Sequence of chain 1.B:
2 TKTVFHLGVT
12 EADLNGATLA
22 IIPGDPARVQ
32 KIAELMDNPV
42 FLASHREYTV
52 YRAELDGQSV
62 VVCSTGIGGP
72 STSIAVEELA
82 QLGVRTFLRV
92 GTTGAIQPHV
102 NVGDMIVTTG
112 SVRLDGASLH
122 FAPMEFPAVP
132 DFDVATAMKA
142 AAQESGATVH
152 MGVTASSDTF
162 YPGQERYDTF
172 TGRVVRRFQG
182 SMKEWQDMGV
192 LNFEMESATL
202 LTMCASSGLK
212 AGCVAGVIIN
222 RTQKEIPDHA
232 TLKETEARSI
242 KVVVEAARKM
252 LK

Binding-site contacts:
Ligand atom C3' contacts residue GLU197 of chain 1.A at 3.4 Å.
Ligand atom C2' contacts residue GLU197 of chain 1.A at 3.6 Å.
Ligand atom O4 contacts residue GLN165 of chain 1.A at 3.5 Å (h-bond).
Ligand atom C3' contacts residue MET196 of chain 1.A at 4.1 Å (hydrophobic).
Ligand atom O2 contacts residue GLU195 of chain 1.A at 3.6 Å.
Ligand atom O2' contacts residue MET196 of chain 1.A at 3.0 Å (h-bond).
Ligand atom O2' contacts residue GLU197 of chain 1.A at 2.5 Å (salt-bridge).
Ligand atom O4 contacts residue ARG167 of chain 1.A at 3.2 Å (salt-bridge).
Ligand atom O2 contacts residue GLN165 of chain 1.A at 2.7 Å (h-bond).
Ligand atom C2 contacts residue GLN165 of chain 1.A at 3.5 Å.
Ligand atom C2 contacts residue GLU195 of chain 1.A at 4.0 Å.
Ligand atom C4 contacts residue GLN165 of chain 1.A at 3.5 Å.
Ligand atom C4' contacts residue THR93 of chain 1.A at 3.9 Å.
Ligand atom O4 contacts residue ILE220 of chain 1.A at 3.3 Å.
Ligand atom O2 contacts residue MET196 of chain 1.A at 3.3 Å.
Ligand atom C5 contacts residue GLY95 of chain 1.A at 3.4 Å.
Ligand atom O3' contacts residue ARG90 of chain 1.A at 4.1 Å.
Ligand atom O4 contacts residue GLY95 of chain 1.A at 3.4 Å.
Ligand atom N3 contacts residue PHE161 of chain 1.A at 3.8 Å.
Ligand atom C2 contacts residue PHE194 of chain 1.A at 4.0 Å (hydrophobic).
Ligand atom C2' contacts residue MET196 of chain 1.A at 3.6 Å (hydrophobic).
Ligand atom N3 contacts residue GLN165 of chain 1.A at 2.7 Å (h-bond).
Ligand atom C5' contacts residue ILE68 of chain 1.A at 3.5 Å (hydrophobic).
Ligand atom O4' contacts residue THR93 of chain 1.A at 3.2 Å (h-bond).
Ligand atom O2' contacts residue GLU195 of chain 1.A at 3.8 Å.
Ligand atom N3 contacts residue PHE194 of chain 1.A at 3.9 Å.
Ligand atom C2 contacts residue PHE161 of chain 1.A at 4.0 Å (hydrophobic).
Ligand atom C5 contacts residue THR94 of chain 1.A at 3.6 Å.
Ligand atom C4 contacts residue GLY95 of chain 1.A at 3.5 Å.
Ligand atom O3' contacts residue GLU197 of chain 1.A at 2.8 Å (salt-bridge).
Ligand atom C6 contacts residue GLY95 of chain 1.A at 4.1 Å.
Ligand atom C6 contacts residue THR94 of chain 1.A at 3.8 Å.
Ligand atom C5' contacts residue HIS7 of chain 1.B at 3.2 Å.
Ligand atom O2 contacts residue PHE161 of chain 1.A at 4.1 Å.
Ligand atom C6 contacts residue THR93 of chain 1.A at 3.6 Å.
Ligand atom O2' contacts residue THR93 of chain 1.A at 3.8 Å.
Ligand atom O5' contacts residue HIS7 of chain 1.B at 2.5 Å (h-bond).
Ligand atom C1' contacts residue THR93 of chain 1.A at 3.4 Å.
Ligand atom C4 contacts residue PHE161 of chain 1.A at 3.9 Å (hydrophobic).
Ligand atom N1 contacts residue THR93 of chain 1.A at 3.9 Å.

The protein below binds the small molecule below.
Small molecule (SMILES): O=c1ccn([C@@H]2O[C@H](CO)[C@@H](O)[C@H]2O)c(=O)[nH]1

Sequence of chain 1.A:
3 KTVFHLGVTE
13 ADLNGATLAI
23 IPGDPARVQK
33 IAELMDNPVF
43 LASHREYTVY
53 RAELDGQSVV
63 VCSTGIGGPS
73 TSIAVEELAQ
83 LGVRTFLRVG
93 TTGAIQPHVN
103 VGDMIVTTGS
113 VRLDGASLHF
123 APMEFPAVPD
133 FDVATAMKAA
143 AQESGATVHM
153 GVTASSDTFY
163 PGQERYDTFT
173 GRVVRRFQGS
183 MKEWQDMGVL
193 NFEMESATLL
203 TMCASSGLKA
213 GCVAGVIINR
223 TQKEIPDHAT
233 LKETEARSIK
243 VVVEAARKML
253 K